This protein binds this small molecule.
Small molecule (SMILES): CC(=O)N[C@H]1[C@H](O[C@H]2[C@H](O)[C@@H](NC(C)=O)CO[C@@H]2CO)O[C@H](CO)[C@@H](O)[C@@H]1O

Sequence of chain 1.C:
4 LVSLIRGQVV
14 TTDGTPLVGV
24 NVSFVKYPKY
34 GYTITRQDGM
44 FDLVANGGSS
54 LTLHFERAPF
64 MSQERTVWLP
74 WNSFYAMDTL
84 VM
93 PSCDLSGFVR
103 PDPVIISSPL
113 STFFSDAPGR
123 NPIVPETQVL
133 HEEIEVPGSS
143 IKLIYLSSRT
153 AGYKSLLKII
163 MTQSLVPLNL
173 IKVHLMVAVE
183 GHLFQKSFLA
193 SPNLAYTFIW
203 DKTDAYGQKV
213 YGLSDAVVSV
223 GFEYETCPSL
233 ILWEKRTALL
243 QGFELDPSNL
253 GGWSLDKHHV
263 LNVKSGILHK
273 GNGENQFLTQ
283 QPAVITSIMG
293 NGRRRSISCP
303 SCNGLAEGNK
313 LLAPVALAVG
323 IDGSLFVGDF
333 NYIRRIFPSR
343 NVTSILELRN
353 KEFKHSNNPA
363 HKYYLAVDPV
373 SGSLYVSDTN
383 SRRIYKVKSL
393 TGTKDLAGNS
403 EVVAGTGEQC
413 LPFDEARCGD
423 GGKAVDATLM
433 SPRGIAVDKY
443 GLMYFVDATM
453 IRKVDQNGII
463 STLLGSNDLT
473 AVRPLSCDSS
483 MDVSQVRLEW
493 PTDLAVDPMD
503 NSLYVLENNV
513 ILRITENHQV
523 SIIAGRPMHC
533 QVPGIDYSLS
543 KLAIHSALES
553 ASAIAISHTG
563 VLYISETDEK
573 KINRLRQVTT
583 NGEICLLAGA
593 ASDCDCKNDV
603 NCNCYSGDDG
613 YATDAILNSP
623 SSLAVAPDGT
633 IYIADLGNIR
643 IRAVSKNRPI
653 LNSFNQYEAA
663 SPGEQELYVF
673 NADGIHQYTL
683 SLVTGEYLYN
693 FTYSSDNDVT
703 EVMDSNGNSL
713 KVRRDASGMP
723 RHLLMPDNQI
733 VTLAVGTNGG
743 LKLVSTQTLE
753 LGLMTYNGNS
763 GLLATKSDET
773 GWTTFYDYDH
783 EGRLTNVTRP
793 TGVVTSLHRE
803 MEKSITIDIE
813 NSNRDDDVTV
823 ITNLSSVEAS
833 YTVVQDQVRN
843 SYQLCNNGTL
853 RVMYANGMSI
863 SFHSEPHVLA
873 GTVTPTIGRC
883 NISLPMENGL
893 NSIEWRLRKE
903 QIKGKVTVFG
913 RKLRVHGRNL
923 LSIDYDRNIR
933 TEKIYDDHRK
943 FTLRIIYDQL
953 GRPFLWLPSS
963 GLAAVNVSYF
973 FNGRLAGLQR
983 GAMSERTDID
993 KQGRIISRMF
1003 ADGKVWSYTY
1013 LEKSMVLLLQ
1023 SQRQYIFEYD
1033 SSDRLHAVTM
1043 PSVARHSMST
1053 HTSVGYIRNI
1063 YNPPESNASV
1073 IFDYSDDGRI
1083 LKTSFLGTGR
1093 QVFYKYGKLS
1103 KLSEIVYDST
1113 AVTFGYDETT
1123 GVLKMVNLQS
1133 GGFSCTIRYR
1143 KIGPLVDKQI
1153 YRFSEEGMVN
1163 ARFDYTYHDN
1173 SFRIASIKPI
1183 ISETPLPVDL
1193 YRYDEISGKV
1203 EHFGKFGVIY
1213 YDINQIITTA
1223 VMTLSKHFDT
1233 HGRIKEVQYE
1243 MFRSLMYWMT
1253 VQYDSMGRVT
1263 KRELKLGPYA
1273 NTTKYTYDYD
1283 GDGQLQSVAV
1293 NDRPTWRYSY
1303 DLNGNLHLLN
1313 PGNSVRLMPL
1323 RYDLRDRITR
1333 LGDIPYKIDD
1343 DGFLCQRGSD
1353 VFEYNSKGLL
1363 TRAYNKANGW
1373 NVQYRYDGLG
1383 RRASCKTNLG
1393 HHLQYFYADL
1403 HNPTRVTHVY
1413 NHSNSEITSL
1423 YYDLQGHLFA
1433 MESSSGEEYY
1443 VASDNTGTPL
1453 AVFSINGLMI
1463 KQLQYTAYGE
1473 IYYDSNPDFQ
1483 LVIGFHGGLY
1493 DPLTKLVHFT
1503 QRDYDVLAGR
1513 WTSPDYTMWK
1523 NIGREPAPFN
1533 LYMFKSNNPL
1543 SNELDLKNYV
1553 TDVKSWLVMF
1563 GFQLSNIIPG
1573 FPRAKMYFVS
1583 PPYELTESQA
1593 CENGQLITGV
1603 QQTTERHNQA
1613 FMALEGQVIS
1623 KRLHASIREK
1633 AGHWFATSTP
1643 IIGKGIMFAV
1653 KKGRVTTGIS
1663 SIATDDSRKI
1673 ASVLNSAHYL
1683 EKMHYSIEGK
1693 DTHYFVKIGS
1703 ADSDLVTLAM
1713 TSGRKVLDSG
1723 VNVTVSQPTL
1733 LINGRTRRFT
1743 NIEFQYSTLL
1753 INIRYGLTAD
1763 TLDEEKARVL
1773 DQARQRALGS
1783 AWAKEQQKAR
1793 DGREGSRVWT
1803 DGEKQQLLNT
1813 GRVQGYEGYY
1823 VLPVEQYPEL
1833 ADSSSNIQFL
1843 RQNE

Binding-site contacts:
Ligand atom O7 contacts residue ASN968 of chain 1.C at 3.6 Å (h-bond).
Ligand atom O3 contacts residue ARG988 of chain 1.C at 2.8 Å (salt-bridge).
Ligand atom C8 contacts residue ARG988 of chain 1.C at 4.0 Å.
Ligand atom C7 contacts residue VAL969 of chain 1.C at 4.3 Å (hydrophobic).
Ligand atom C8 contacts residue LEU980 of chain 1.C at 3.8 Å (hydrophobic).
Ligand atom C3 contacts residue ASN968 of chain 1.C at 3.8 Å.
Ligand atom C5 contacts residue ASN968 of chain 1.C at 3.6 Å.
Ligand atom C8 contacts residue SER970 of chain 1.C at 3.6 Å.
Ligand atom C1 contacts residue ASN968 of chain 1.C at 1.4 Å.
Ligand atom C8 contacts residue ASN968 of chain 1.C at 4.2 Å.
Ligand atom C6 contacts residue ARG988 of chain 1.C at 3.9 Å.
Ligand atom O7 contacts residue VAL969 of chain 1.C at 3.4 Å.
Ligand atom O6 contacts residue ARG988 of chain 1.C at 3.5 Å (salt-bridge).
Ligand atom N2 contacts residue ASN968 of chain 1.C at 3.0 Å (h-bond).
Ligand atom C2 contacts residue GLN981 of chain 1.C at 3.6 Å.
Ligand atom C8 contacts residue GLY979 of chain 1.C at 3.9 Å.
Ligand atom C4 contacts residue GLN981 of chain 1.C at 4.4 Å.
Ligand atom O7 contacts residue SER970 of chain 1.C at 2.7 Å (h-bond).
Ligand atom C7 contacts residue ASN968 of chain 1.C at 3.6 Å.
Ligand atom N2 contacts residue ARG988 of chain 1.C at 4.3 Å.
Ligand atom C8 contacts residue GLN981 of chain 1.C at 3.9 Å.
Ligand atom C7 contacts residue SER970 of chain 1.C at 3.4 Å.
Ligand atom C4 contacts residue ASN968 of chain 1.C at 4.2 Å.
Ligand atom C2 contacts residue ASN968 of chain 1.C at 2.5 Å.
Ligand atom O3 contacts residue GLN981 of chain 1.C at 4.1 Å.
Ligand atom C3 contacts residue ARG988 of chain 1.C at 3.7 Å.
Ligand atom C7 contacts residue GLN981 of chain 1.C at 4.0 Å.
Ligand atom C1 contacts residue GLN981 of chain 1.C at 3.9 Å.
Ligand atom N2 contacts residue GLN981 of chain 1.C at 3.0 Å (h-bond).
Ligand atom O5 contacts residue ASN968 of chain 1.C at 2.3 Å (h-bond).
Ligand atom O5 contacts residue ARG988 of chain 1.C at 3.7 Å.
Ligand atom C3 contacts residue GLN981 of chain 1.C at 3.4 Å.
Ligand atom C5 contacts residue GLN981 of chain 1.C at 4.3 Å.